A protein and the small-molecule ligand that binds it are described below.
Small molecule (SMILES): C[C@@H]1O[C@@H](CC(=O)O)[C@@H](O)[C@H](O)[C@@H]1O

Sequence of chain 1.E:
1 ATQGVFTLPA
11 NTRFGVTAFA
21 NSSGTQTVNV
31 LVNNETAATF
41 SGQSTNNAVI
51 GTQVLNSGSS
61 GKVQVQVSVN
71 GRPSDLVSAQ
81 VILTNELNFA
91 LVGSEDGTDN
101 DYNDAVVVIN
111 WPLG

Sequence of chain 1.C:
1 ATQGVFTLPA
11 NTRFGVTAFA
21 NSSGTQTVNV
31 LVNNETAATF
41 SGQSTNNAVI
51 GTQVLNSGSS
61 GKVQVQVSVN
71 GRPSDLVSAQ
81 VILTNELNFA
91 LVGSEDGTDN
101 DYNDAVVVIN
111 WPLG

Binding-site contacts:
Ligand atom O2 contacts residue ASN21 of chain 1.C at 3.1 Å (h-bond).
Ligand atom C3 contacts residue CA1 of chain 1.M at 3.4 Å.
Ligand atom C3 contacts residue ASP99 of chain 1.C at 3.3 Å.
Ligand atom C4 contacts residue CA1 of chain 1.M at 3.3 Å.
Ligand atom O4 contacts residue GLU95 of chain 1.C at 3.4 Å (salt-bridge).
Ligand atom C3 contacts residue ASP104 of chain 1.C at 3.7 Å.
Ligand atom O2 contacts residue GLY114 of chain 1.E at 2.5 Å (h-bond).
Ligand atom O2 contacts residue ASP104 of chain 1.C at 3.8 Å.
Ligand atom C5 contacts residue SER22 of chain 1.C at 3.5 Å.
Ligand atom C5 contacts residue ASP96 of chain 1.C at 3.7 Å.
Ligand atom O5 contacts residue SER22 of chain 1.C at 3.6 Å (h-bond).
Ligand atom O7A contacts residue SER23 of chain 1.C at 3.1 Å (h-bond).
Ligand atom O3 contacts residue CA1 of chain 1.M at 2.5 Å.
Ligand atom O3 contacts residue ASP99 of chain 1.C at 2.6 Å (salt-bridge).
Ligand atom C1 contacts residue SER23 of chain 1.C at 3.9 Å.
Ligand atom C2 contacts residue GLY114 of chain 1.E at 3.4 Å.
Ligand atom C6 contacts residue SER23 of chain 1.C at 4.0 Å.
Ligand atom C7 contacts residue SER23 of chain 1.C at 3.2 Å.
Ligand atom O3 contacts residue ASP101 of chain 1.C at 2.9 Å (salt-bridge).
Ligand atom C1M contacts residue THR45 of chain 1.C at 4.0 Å.
Ligand atom O4 contacts residue ASP96 of chain 1.C at 2.6 Å (salt-bridge).
Ligand atom C3 contacts residue CA1 of chain 1.N at 3.4 Å.
Ligand atom C1M contacts residue GLY114 of chain 1.E at 3.6 Å.
Ligand atom O4 contacts residue ASP99 of chain 1.C at 3.6 Å.
Ligand atom O3 contacts residue ASP104 of chain 1.C at 3.0 Å (salt-bridge).
Ligand atom C4 contacts residue CA1 of chain 1.N at 3.8 Å.
Ligand atom C2 contacts residue ASP99 of chain 1.C at 4.0 Å.
Ligand atom C4 contacts residue ASP104 of chain 1.C at 3.2 Å.
Ligand atom O5 contacts residue SER23 of chain 1.C at 3.0 Å (h-bond).
Ligand atom C6 contacts residue ASP96 of chain 1.C at 3.8 Å.
Ligand atom O2 contacts residue CA1 of chain 1.N at 2.5 Å.
Ligand atom O3 contacts residue CA1 of chain 1.N at 2.5 Å.
Ligand atom C2 contacts residue CA1 of chain 1.N at 3.4 Å.
Ligand atom C4 contacts residue SER22 of chain 1.C at 3.6 Å.
Ligand atom C5 contacts residue SER23 of chain 1.C at 3.8 Å.
Ligand atom O2 contacts residue SER22 of chain 1.C at 3.4 Å.
Ligand atom O4 contacts residue ASP104 of chain 1.C at 3.2 Å (salt-bridge).
Ligand atom C1M contacts residue SER23 of chain 1.C at 3.6 Å.
Ligand atom C4 contacts residue ASP96 of chain 1.C at 3.4 Å.
Ligand atom O4 contacts residue CA1 of chain 1.M at 2.5 Å.